Binding-site contacts:
Ligand atom C4 contacts residue PHE166 of chain 1.F at 3.9 Å (hydrophobic).
Ligand atom O5 contacts residue ARG121 of chain 1.F at 3.2 Å (salt-bridge).
Ligand atom O3 contacts residue TYR81 of chain 1.F at 3.8 Å.
Ligand atom C2 contacts residue ARG121 of chain 1.F at 3.8 Å.
Ligand atom O3 contacts residue LYS199 of chain 1.F at 3.1 Å (salt-bridge).
Ligand atom O4 contacts residue ARG121 of chain 1.F at 3.0 Å (salt-bridge).
Ligand atom C2 contacts residue GLY116 of chain 1.F at 4.1 Å.
Ligand atom O3 contacts residue GLY116 of chain 1.F at 3.0 Å (h-bond).
Ligand atom C6 contacts residue PHE166 of chain 1.F at 3.5 Å (hydrophobic).
Ligand atom O3 contacts residue PHE201 of chain 1.F at 4.0 Å.
Ligand atom C2 contacts residue GLU210 of chain 1.F at 3.6 Å.
Ligand atom O3 contacts residue TRP141 of chain 1.F at 3.6 Å.
Ligand atom O5 contacts residue GLN138 of chain 1.F at 3.8 Å.
Ligand atom C3 contacts residue LYS199 of chain 1.F at 3.9 Å.
Ligand atom O3 contacts residue ASN168 of chain 1.F at 3.5 Å (h-bond).
Ligand atom C2 contacts residue LYS199 of chain 1.F at 4.0 Å.
Ligand atom C2 contacts residue GLU132 of chain 1.F at 3.6 Å.
Ligand atom C4 contacts residue TRP141 of chain 1.F at 3.6 Å (hydrophobic).
Ligand atom C4 contacts residue ASN168 of chain 1.F at 3.7 Å.
Ligand atom O4 contacts residue PHE166 of chain 1.F at 3.4 Å.
Ligand atom C4 contacts residue ARG121 of chain 1.F at 3.9 Å.
Ligand atom C5 contacts residue TRP141 of chain 1.F at 3.6 Å (hydrophobic).
Ligand atom C1 contacts residue ARG121 of chain 1.F at 3.7 Å.
Ligand atom C6 contacts residue TRP141 of chain 1.F at 3.6 Å (hydrophobic).
Ligand atom C3 contacts residue TRP141 of chain 1.F at 3.5 Å (hydrophobic).
Ligand atom O6 contacts residue TRP141 of chain 1.F at 3.8 Å.
Ligand atom O2 contacts residue GLU210 of chain 1.F at 2.6 Å (salt-bridge).
Ligand atom C4 contacts residue PHE201 of chain 1.F at 4.0 Å (hydrophobic).
Ligand atom O4 contacts residue GLY116 of chain 1.F at 4.0 Å.
Ligand atom C6 contacts residue GLN138 of chain 1.F at 3.2 Å.
Ligand atom O5 contacts residue GLU132 of chain 1.F at 3.6 Å (salt-bridge).
Ligand atom O6 contacts residue TYR81 of chain 1.F at 2.7 Å (h-bond).
Ligand atom C1 contacts residue GLU132 of chain 1.F at 3.2 Å.
Ligand atom O2 contacts residue LYS199 of chain 1.F at 3.0 Å (salt-bridge).
Ligand atom C5 contacts residue ARG121 of chain 1.F at 3.9 Å.
Ligand atom O1 contacts residue GLU210 of chain 1.F at 3.8 Å.
Ligand atom C6 contacts residue TYR81 of chain 1.F at 3.1 Å (hydrophobic).
Ligand atom O6 contacts residue GLN138 of chain 1.F at 2.4 Å (h-bond).
Ligand atom C5 contacts residue PHE201 of chain 1.F at 4.1 Å (hydrophobic).
Ligand atom O4 contacts residue ASN168 of chain 1.F at 3.7 Å.

Sequence of chain 1.F:
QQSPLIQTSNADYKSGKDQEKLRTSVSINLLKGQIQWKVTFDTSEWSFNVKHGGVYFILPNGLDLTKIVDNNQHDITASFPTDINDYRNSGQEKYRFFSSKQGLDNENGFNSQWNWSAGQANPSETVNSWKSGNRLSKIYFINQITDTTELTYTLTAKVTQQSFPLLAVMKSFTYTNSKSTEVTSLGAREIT

This protein binds this small molecule.
Small molecule (SMILES): OC[C@H]1O[C@H](O[C@@H]2[C@H](O)[C@@H](O)[C@H](O)O[C@@H]2CO)[C@H](O)[C@@H](O)[C@H]1O